Sequence of chain 1.CD:
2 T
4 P

Binding-site contacts:
Ligand atom C11 contacts residue DBB3 of chain 1.CD at 4.3 Å.
Ligand atom N02 contacts residue DBB3 of chain 1.CD at 4.3 Å.
Ligand atom C12 contacts residue DBB3 of chain 1.CD at 4.3 Å.
Ligand atom C01 contacts residue DBB3 of chain 1.CD at 4.2 Å.

A protein and the small-molecule ligand that binds it are described below.
Small molecule (SMILES): CC1=C\[C@@H](O)C[C@@H](F)Cc2nc(co2)C(=O)N2CCC[C@@H]2C(=O)O[C@H](C(C)C)[C@H](C)/C=C/C(=O)NC\C=C\1